Binding-site contacts:
Ligand atom C06 contacts residue VAL269 of chain 1.A at 3.6 Å (hydrophobic).
Ligand atom C02 contacts residue ILE214 of chain 1.A at 3.3 Å (hydrophobic).
Ligand atom C04 contacts residue PHE191 of chain 1.A at 3.4 Å (hydrophobic).
Ligand atom C01 contacts residue PHE242 of chain 1.A at 4.0 Å (hydrophobic).
Ligand atom C03 contacts residue PHE243 of chain 1.A at 3.9 Å (hydrophobic).
Ligand atom C03 contacts residue ILE214 of chain 1.A at 3.7 Å (hydrophobic).
Ligand atom C13 contacts residue HIS312 of chain 1.A at 3.6 Å.
Ligand atom C10 contacts residue ALA156 of chain 1.A at 3.5 Å (hydrophobic).
Ligand atom C11 contacts residue ALA265 of chain 1.A at 3.8 Å (hydrophobic).
Ligand atom C10 contacts residue PHE191 of chain 1.A at 3.7 Å (hydrophobic).
Ligand atom C08 contacts residue PHE191 of chain 1.A at 3.7 Å (hydrophobic).
Ligand atom O14 contacts residue TRP51 of chain 1.A at 3.9 Å.
Ligand atom O14 contacts residue SER155 of chain 1.A at 3.3 Å.
Ligand atom C13 contacts residue GLY50 of chain 1.A at 3.8 Å.
Ligand atom O15 contacts residue GLY49 of chain 1.A at 4.0 Å.
Ligand atom C01 contacts residue ILE214 of chain 1.A at 3.9 Å (hydrophobic).
Ligand atom C11 contacts residue HIS312 of chain 1.A at 3.9 Å.
Ligand atom C17 contacts residue PHE191 of chain 1.A at 3.8 Å (hydrophobic).
Ligand atom C12 contacts residue HIS312 of chain 1.A at 3.8 Å.
Ligand atom C10 contacts residue SER155 of chain 1.A at 3.9 Å.
Ligand atom C13 contacts residue TRP51 of chain 1.A at 3.4 Å (hydrophobic).
Ligand atom O14 contacts residue HIS312 of chain 1.A at 2.9 Å (h-bond).
Ligand atom C02 contacts residue PHE242 of chain 1.A at 3.6 Å (hydrophobic).
Ligand atom C11 contacts residue PHE191 of chain 1.A at 3.5 Å (hydrophobic).
Ligand atom C05 contacts residue PHE191 of chain 1.A at 3.6 Å (hydrophobic).
Ligand atom C09 contacts residue TYR52 of chain 1.A at 3.9 Å (hydrophobic).
Ligand atom O15 contacts residue ALA156 of chain 1.A at 3.0 Å (h-bond).
Ligand atom C02 contacts residue PHE191 of chain 1.A at 3.8 Å (hydrophobic).
Ligand atom C12 contacts residue TRP51 of chain 1.A at 3.5 Å (hydrophobic).
Ligand atom O15 contacts residue GLY50 of chain 1.A at 2.9 Å (h-bond).
Ligand atom C05 contacts residue PRO210 of chain 1.A at 3.8 Å (hydrophobic).
Ligand atom C11 contacts residue ALA156 of chain 1.A at 4.0 Å (hydrophobic).
Ligand atom C16 contacts residue PHE191 of chain 1.A at 3.5 Å (hydrophobic).
Ligand atom O15 contacts residue TRP51 of chain 1.A at 2.8 Å (h-bond).
Ligand atom C03 contacts residue PHE191 of chain 1.A at 3.5 Å (hydrophobic).
Ligand atom C13 contacts residue ALA156 of chain 1.A at 3.9 Å (hydrophobic).
Ligand atom C07 contacts residue TRP51 of chain 1.A at 3.5 Å (hydrophobic).
Ligand atom C01 contacts residue PHE191 of chain 1.A at 4.0 Å (hydrophobic).
Ligand atom C13 contacts residue SER155 of chain 1.A at 3.3 Å.
Ligand atom O15 contacts residue SER155 of chain 1.A at 3.2 Å.

This small molecule binds to this protein.
Small molecule (SMILES): O=C(O)CCCCc1cccc2ccccc12

Sequence of chain 1.A:
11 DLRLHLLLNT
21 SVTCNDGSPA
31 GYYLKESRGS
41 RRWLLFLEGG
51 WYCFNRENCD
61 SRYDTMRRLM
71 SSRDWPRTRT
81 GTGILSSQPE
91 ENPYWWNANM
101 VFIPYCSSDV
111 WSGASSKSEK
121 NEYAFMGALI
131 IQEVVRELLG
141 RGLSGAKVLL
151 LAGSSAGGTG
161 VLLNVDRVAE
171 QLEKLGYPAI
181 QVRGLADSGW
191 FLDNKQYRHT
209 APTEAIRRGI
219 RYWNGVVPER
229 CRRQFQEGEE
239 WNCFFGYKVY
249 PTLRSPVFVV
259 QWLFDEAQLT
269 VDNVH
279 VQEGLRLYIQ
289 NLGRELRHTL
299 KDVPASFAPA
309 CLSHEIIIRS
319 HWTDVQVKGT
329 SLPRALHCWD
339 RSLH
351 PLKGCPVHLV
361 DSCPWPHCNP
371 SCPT